Sequence of chain 1.B:
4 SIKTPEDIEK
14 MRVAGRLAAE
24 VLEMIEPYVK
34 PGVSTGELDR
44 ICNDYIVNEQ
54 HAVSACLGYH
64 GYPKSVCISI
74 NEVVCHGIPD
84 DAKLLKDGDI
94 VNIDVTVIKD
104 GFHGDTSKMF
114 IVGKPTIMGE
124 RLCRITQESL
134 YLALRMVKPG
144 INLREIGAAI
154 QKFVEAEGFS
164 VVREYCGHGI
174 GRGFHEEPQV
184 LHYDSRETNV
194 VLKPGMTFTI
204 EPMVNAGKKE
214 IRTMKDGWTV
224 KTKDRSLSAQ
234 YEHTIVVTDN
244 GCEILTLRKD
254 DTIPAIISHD

This protein binds this small molecule.
Small molecule (SMILES): O=C(Nc1nccs1)C(=O)NC1CCCC1

Binding-site contacts:
Ligand atom O contacts residue CO1 of chain 1.I at 4.0 Å.
Ligand atom S contacts residue PHE177 of chain 1.B at 4.2 Å.
Ligand atom C6 contacts residue HIS178 of chain 1.B at 3.3 Å.
Ligand atom O2 contacts residue CO1 of chain 1.I at 2.1 Å.
Ligand atom C3 contacts residue HIS79 of chain 1.B at 3.7 Å.
Ligand atom C4 contacts residue CYS70 of chain 1.B at 3.5 Å (hydrophobic).
Ligand atom O2 contacts residue HIS79 of chain 1.B at 3.0 Å (h-bond).
Ligand atom C4 contacts residue CYS59 of chain 1.B at 3.5 Å (hydrophobic).
Ligand atom C3 contacts residue PHE177 of chain 1.B at 4.2 Å (hydrophobic).
Ligand atom C1 contacts residue HIS79 of chain 1.B at 3.4 Å.
Ligand atom C5 contacts residue TYR62 of chain 1.B at 4.2 Å (hydrophobic).
Ligand atom N contacts residue HIS79 of chain 1.B at 4.0 Å.
Ligand atom C6 contacts residue CO1 of chain 1.I at 2.8 Å.
Ligand atom O contacts residue TRP221 of chain 1.B at 3.9 Å.
Ligand atom C1 contacts residue CO1 of chain 1.I at 2.8 Å.
Ligand atom C5 contacts residue PHE177 of chain 1.B at 4.3 Å (hydrophobic).
Ligand atom C6 contacts residue HIS79 of chain 1.B at 3.4 Å.
Ligand atom C1 contacts residue HIS178 of chain 1.B at 3.4 Å.
Ligand atom N2 contacts residue HIS178 of chain 1.B at 3.7 Å.
Ligand atom O2 contacts residue HIS178 of chain 1.B at 3.5 Å (h-bond).
Ligand atom N contacts residue CYS70 of chain 1.B at 3.5 Å (h-bond).
Ligand atom N2 contacts residue HIS79 of chain 1.B at 2.9 Å (h-bond).
Ligand atom C5 contacts residue CYS59 of chain 1.B at 3.6 Å (hydrophobic).
Ligand atom O contacts residue HIS178 of chain 1.B at 3.5 Å.
Ligand atom C4 contacts residue TYR65 of chain 1.B at 3.9 Å (hydrophobic).
Ligand atom C10 contacts residue HIS178 of chain 1.B at 4.2 Å.
Ligand atom N7 contacts residue CO1 of chain 1.I at 4.2 Å.
Ligand atom C3 contacts residue CO1 of chain 1.I at 3.1 Å.
Ligand atom C5 contacts residue TYR65 of chain 1.B at 3.5 Å (hydrophobic).
Ligand atom O contacts residue TYR62 of chain 1.B at 3.4 Å.
Ligand atom N2 contacts residue CO1 of chain 1.I at 2.1 Å.
Ligand atom N7 contacts residue HIS79 of chain 1.B at 4.3 Å.
Ligand atom C3 contacts residue HIS178 of chain 1.B at 4.3 Å.
Ligand atom N contacts residue PHE177 of chain 1.B at 4.2 Å.
Ligand atom N7 contacts residue HIS178 of chain 1.B at 3.8 Å.
Ligand atom C9 contacts residue TYR168 of chain 1.B at 3.9 Å (hydrophobic).
Ligand atom S contacts residue TYR62 of chain 1.B at 3.3 Å.
Ligand atom N contacts residue CO1 of chain 1.I at 3.5 Å.
Ligand atom S contacts residue TRP221 of chain 1.B at 3.8 Å.
Ligand atom N contacts residue CYS59 of chain 1.B at 4.3 Å.